Sequence of chain 4.C:
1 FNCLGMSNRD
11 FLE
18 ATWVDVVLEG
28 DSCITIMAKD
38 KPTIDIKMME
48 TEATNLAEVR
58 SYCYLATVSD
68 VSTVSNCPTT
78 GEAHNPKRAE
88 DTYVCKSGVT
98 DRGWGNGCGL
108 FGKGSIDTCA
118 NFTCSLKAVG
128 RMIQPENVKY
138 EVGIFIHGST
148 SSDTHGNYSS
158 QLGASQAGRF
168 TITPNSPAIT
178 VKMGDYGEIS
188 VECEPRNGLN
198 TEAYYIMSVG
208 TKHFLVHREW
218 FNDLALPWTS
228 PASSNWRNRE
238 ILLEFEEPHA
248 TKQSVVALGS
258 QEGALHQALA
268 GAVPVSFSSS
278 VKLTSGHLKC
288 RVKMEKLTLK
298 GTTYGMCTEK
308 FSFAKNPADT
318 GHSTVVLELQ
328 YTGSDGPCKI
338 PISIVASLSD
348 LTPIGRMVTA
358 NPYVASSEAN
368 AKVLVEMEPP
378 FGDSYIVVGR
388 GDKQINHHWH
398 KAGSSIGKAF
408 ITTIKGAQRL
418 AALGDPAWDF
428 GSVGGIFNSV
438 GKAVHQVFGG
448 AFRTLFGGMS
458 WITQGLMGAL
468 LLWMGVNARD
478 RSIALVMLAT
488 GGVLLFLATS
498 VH

Binding-site contacts:
Ligand atom O7 contacts residue ASN118 of chain 4.C at 4.0 Å.
Ligand atom C8 contacts residue ASN118 of chain 4.C at 4.2 Å.
Ligand atom C8 contacts residue ASP67 of chain 4.C at 3.9 Å.
Ligand atom C5 contacts residue ASN118 of chain 4.C at 3.7 Å.
Ligand atom C1 contacts residue THR89 of chain 4.C at 4.1 Å.
Ligand atom C7 contacts residue ASN118 of chain 4.C at 3.5 Å.
Ligand atom O5 contacts residue THR89 of chain 4.C at 4.2 Å.
Ligand atom O5 contacts residue THR120 of chain 4.C at 3.2 Å (h-bond).
Ligand atom N2 contacts residue ASN118 of chain 4.C at 2.9 Å (h-bond).
Ligand atom C4 contacts residue THR120 of chain 4.C at 4.4 Å.
Ligand atom C5 contacts residue THR89 of chain 4.C at 4.4 Å.
Ligand atom C1 contacts residue THR120 of chain 4.C at 4.3 Å.
Ligand atom C6 contacts residue THR89 of chain 4.C at 4.4 Å.
Ligand atom O5 contacts residue ASN118 of chain 4.C at 2.4 Å (h-bond).
Ligand atom C2 contacts residue SER66 of chain 4.C at 4.5 Å.
Ligand atom C2 contacts residue ASN118 of chain 4.C at 2.5 Å.
Ligand atom N2 contacts residue SER66 of chain 4.C at 4.3 Å.
Ligand atom C4 contacts residue ASN118 of chain 4.C at 4.2 Å.
Ligand atom C3 contacts residue ASN118 of chain 4.C at 3.8 Å.
Ligand atom N2 contacts residue TYR90 of chain 4.C at 4.3 Å.
Ligand atom C6 contacts residue THR120 of chain 4.C at 3.4 Å.
Ligand atom O7 contacts residue SER66 of chain 4.C at 3.0 Å (h-bond).
Ligand atom C1 contacts residue ASN118 of chain 4.C at 1.5 Å.
Ligand atom C8 contacts residue TYR90 of chain 4.C at 3.5 Å (hydrophobic).
Ligand atom C5 contacts residue THR120 of chain 4.C at 3.8 Å.
Ligand atom C7 contacts residue TYR90 of chain 4.C at 4.5 Å (hydrophobic).
Ligand atom C8 contacts residue SER66 of chain 4.C at 4.0 Å.
Ligand atom C7 contacts residue SER66 of chain 4.C at 3.5 Å.
Ligand atom O6 contacts residue THR89 of chain 4.C at 4.0 Å.

The protein below binds the small molecule below.
Small molecule (SMILES): CC(=O)N[C@@H]1[C@@H](O)[C@H](O)[C@@H](CO)O[C@H]1O